The small molecule below binds the protein below.
Small molecule (SMILES): CC(=O)N[C@@H]1[C@@H](O)[C@H](O)[C@@H](CO)O[C@H]1O

Sequence of chain 1.C:
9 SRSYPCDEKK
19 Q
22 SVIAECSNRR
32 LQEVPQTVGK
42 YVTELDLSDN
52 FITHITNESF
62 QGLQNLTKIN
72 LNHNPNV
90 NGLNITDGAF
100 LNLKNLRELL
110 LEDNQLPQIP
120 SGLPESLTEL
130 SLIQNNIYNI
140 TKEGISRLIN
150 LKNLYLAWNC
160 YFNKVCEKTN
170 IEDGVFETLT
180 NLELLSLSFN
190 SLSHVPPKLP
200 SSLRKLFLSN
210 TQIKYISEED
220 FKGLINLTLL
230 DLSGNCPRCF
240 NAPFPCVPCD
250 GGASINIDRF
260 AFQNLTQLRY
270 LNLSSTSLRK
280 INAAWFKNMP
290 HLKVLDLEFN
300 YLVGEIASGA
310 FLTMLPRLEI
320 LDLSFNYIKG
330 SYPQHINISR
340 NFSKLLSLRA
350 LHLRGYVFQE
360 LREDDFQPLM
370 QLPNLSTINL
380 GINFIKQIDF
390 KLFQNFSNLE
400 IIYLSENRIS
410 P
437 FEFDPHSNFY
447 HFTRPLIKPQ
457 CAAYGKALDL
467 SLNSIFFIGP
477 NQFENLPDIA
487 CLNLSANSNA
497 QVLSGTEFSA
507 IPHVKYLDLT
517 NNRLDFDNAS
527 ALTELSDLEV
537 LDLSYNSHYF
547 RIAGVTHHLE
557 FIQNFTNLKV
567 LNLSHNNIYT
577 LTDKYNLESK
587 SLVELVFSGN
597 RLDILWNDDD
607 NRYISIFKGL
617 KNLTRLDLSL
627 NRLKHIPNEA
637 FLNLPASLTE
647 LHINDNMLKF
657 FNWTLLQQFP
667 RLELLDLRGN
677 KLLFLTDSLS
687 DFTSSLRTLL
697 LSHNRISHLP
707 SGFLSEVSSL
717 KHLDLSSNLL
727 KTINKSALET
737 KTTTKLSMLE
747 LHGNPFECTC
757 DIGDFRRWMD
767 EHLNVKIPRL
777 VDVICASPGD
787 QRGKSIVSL

Binding-site contacts:
Ligand atom C5 contacts residue ASN634 of chain 1.C at 4.0 Å.
Ligand atom C1 contacts residue ASN634 of chain 1.C at 3.8 Å.
Ligand atom C4 contacts residue ASN658 of chain 1.C at 4.2 Å.
Ligand atom O6 contacts residue LEU638 of chain 1.C at 3.6 Å.
Ligand atom C6 contacts residue ASN634 of chain 1.C at 3.5 Å.
Ligand atom C7 contacts residue ASN658 of chain 1.C at 3.3 Å.
Ligand atom C2 contacts residue ASN634 of chain 1.C at 4.3 Å.
Ligand atom C8 contacts residue ASN658 of chain 1.C at 4.1 Å.
Ligand atom C1 contacts residue THR660 of chain 1.C at 4.4 Å.
Ligand atom O7 contacts residue ASN658 of chain 1.C at 3.4 Å (h-bond).
Ligand atom C5 contacts residue ASN658 of chain 1.C at 3.6 Å.
Ligand atom C8 contacts residue PHE656 of chain 1.C at 3.8 Å (hydrophobic).
Ligand atom O5 contacts residue ASN634 of chain 1.C at 3.3 Å.
Ligand atom C1 contacts residue LEU661 of chain 1.C at 4.0 Å (hydrophobic).
Ligand atom O7 contacts residue PHE656 of chain 1.C at 3.0 Å.
Ligand atom N2 contacts residue ASN658 of chain 1.C at 2.9 Å (h-bond).
Ligand atom C5 contacts residue LEU661 of chain 1.C at 4.3 Å (hydrophobic).
Ligand atom O5 contacts residue LEU661 of chain 1.C at 3.6 Å.
Ligand atom O5 contacts residue ASN658 of chain 1.C at 2.2 Å (h-bond).
Ligand atom C3 contacts residue ASN658 of chain 1.C at 3.7 Å.
Ligand atom C4 contacts residue ASN634 of chain 1.C at 4.2 Å.
Ligand atom C7 contacts residue PHE656 of chain 1.C at 3.7 Å (hydrophobic).
Ligand atom C2 contacts residue ASN658 of chain 1.C at 2.4 Å.
Ligand atom C1 contacts residue ASN658 of chain 1.C at 1.4 Å.
Ligand atom O6 contacts residue ASN634 of chain 1.C at 3.5 Å.
Ligand atom O6 contacts residue LEU661 of chain 1.C at 3.8 Å.